Sequence of chain 1.A:
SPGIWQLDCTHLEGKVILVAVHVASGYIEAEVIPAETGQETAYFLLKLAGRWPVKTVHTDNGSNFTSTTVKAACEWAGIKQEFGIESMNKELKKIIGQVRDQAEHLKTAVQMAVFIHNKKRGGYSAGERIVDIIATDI

Binding-site contacts:
Ligand atom C09 contacts residue LEU55 of chain 1.A at 3.5 Å (hydrophobic).
Ligand atom F20 contacts residue TRP85 of chain 1.A at 2.8 Å.
Ligand atom C24 contacts residue LYS126 of chain 2.A at 3.3 Å.
Ligand atom C24 contacts residue GLU49 of chain 1.A at 3.1 Å.
Ligand atom C02 contacts residue THR127 of chain 2.A at 3.8 Å.
Ligand atom C15 contacts residue ALA81 of chain 1.A at 3.6 Å (hydrophobic).
Ligand atom O07 contacts residue GLN48 of chain 1.A at 3.5 Å (h-bond).
Ligand atom C10 contacts residue THR127 of chain 2.A at 3.6 Å.
Ligand atom O01 contacts residue THR127 of chain 2.A at 2.9 Å (h-bond).
Ligand atom C09 contacts residue THR127 of chain 2.A at 3.6 Å.
Ligand atom C10 contacts residue ALA82 of chain 1.A at 3.6 Å (hydrophobic).
Ligand atom C11 contacts residue THR127 of chain 2.A at 3.7 Å.
Ligand atom C21 contacts residue GLN48 of chain 1.A at 3.0 Å.
Ligand atom C25 contacts residue GLU49 of chain 1.A at 3.1 Å.
Ligand atom C06 contacts residue THR127 of chain 2.A at 3.4 Å.
Ligand atom C16 contacts residue ALA81 of chain 1.A at 3.5 Å (hydrophobic).
Ligand atom C05 contacts residue THR127 of chain 2.A at 3.5 Å.
Ligand atom C26 contacts residue LYS126 of chain 2.A at 3.7 Å.
Ligand atom C23 contacts residue GLN48 of chain 1.A at 3.4 Å.
Ligand atom C12 contacts residue THR127 of chain 2.A at 3.8 Å.
Ligand atom C25 contacts residue LYS126 of chain 2.A at 3.4 Å.
Ligand atom C22 contacts residue GLN48 of chain 1.A at 3.2 Å.
Ligand atom C06 contacts residue GLN48 of chain 1.A at 3.4 Å.
Ligand atom C23 contacts residue LYS126 of chain 2.A at 3.5 Å.
Ligand atom C24 contacts residue GLN48 of chain 1.A at 3.8 Å.
Ligand atom O07 contacts residue TYR52 of chain 1.A at 3.4 Å (h-bond).
Ligand atom C04 contacts residue HIS124 of chain 2.A at 3.8 Å.
Ligand atom O03 contacts residue GLU123 of chain 2.A at 2.9 Å (salt-bridge).
Ligand atom C02 contacts residue GLU123 of chain 2.A at 3.7 Å.
Ligand atom S27 contacts residue LYS126 of chain 2.A at 3.8 Å.
Ligand atom S27 contacts residue GLN48 of chain 1.A at 3.5 Å (h-bond).
Ligand atom C10 contacts residue LEU55 of chain 1.A at 3.8 Å (hydrophobic).
Ligand atom O01 contacts residue GLU123 of chain 2.A at 3.4 Å (salt-bridge).
Ligand atom C02 contacts residue HIS124 of chain 2.A at 3.4 Å.
Ligand atom C17 contacts residue GLN121 of chain 2.A at 3.9 Å.
Ligand atom O01 contacts residue HIS124 of chain 2.A at 3.0 Å (h-bond).
Ligand atom C08 contacts residue THR127 of chain 2.A at 3.5 Å.
Ligand atom O07 contacts residue THR127 of chain 2.A at 3.3 Å (h-bond).
Ligand atom C09 contacts residue ALA51 of chain 1.A at 3.8 Å (hydrophobic).
Ligand atom C13 contacts residue THR127 of chain 2.A at 3.6 Å.

Sequence of chain 2.A:
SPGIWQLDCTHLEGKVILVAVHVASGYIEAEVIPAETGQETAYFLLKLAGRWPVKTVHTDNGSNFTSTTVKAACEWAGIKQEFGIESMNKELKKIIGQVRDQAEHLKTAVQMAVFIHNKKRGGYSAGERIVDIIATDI

A small-molecule ligand and the protein it binds are described below.
Small molecule (SMILES): O=C(O)Cc1c(C#Cc2cccs2)oc2ccc(-c3cccc(F)c3)cc12